Sequence of chain 1.C:
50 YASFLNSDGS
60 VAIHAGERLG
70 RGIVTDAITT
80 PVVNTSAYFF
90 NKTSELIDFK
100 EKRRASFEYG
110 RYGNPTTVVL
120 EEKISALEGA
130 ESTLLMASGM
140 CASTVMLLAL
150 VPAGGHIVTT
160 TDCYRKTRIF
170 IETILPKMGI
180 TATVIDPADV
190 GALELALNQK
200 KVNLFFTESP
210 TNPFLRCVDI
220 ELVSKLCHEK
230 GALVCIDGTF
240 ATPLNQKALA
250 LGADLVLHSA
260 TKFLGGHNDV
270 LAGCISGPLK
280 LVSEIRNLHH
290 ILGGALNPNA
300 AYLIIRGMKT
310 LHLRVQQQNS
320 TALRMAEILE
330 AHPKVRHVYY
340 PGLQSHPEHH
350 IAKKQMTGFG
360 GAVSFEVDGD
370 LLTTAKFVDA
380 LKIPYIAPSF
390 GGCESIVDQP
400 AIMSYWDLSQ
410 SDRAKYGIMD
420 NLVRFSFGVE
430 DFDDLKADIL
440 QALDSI

This protein binds this small molecule.
Small molecule (SMILES): Cc1ncc(COP(=O)(O)O)c(C/N=C(\C=C\CP(=O)(O)O)C(=O)O)c1O

Sequence of chain 1.A:
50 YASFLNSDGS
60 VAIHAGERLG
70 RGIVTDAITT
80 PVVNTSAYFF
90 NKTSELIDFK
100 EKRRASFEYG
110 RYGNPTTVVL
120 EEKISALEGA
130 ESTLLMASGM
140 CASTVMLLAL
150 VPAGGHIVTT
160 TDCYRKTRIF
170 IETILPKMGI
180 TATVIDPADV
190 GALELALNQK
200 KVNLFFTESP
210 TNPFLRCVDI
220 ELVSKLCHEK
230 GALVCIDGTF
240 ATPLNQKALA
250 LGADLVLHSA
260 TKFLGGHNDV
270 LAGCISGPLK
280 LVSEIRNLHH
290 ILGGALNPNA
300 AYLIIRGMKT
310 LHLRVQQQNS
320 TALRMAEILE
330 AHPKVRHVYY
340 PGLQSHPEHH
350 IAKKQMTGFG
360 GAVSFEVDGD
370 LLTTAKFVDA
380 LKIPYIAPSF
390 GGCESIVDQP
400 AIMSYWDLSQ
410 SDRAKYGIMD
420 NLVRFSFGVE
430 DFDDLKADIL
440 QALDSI

Binding-site contacts:
Ligand atom O3B contacts residue ARG423 of chain 1.C at 3.2 Å (salt-bridge).
Ligand atom OP3 contacts residue GLY138 of chain 1.C at 3.1 Å (h-bond).
Ligand atom N4A contacts residue LYS261 of chain 1.C at 3.4 Å (salt-bridge).
Ligand atom C5A contacts residue MET139 of chain 1.C at 3.6 Å (hydrophobic).
Ligand atom C2A contacts residue GLU207 of chain 1.C at 3.3 Å.
Ligand atom OG3 contacts residue SER403 of chain 1.C at 3.5 Å (h-bond).
Ligand atom O2B contacts residue ARG423 of chain 1.C at 2.9 Å (salt-bridge).
Ligand atom OP1 contacts residue GLY138 of chain 1.C at 2.9 Å (h-bond).
Ligand atom OG1 contacts residue SER403 of chain 1.C at 3.7 Å.
Ligand atom OP3 contacts residue SER137 of chain 1.C at 3.2 Å (h-bond).
Ligand atom O3B contacts residue SER388 of chain 1.C at 3.1 Å (h-bond).
Ligand atom C2A contacts residue ASP236 of chain 1.C at 3.6 Å.
Ligand atom C5A contacts residue ARG110 of chain 1.A at 3.5 Å.
Ligand atom CEI contacts residue TYR111 of chain 1.A at 3.5 Å (hydrophobic).
Ligand atom O2B contacts residue PHE389 of chain 1.C at 2.9 Å.
Ligand atom C4 contacts residue TYR163 of chain 1.C at 3.7 Å (hydrophobic).
Ligand atom P contacts residue TYR108 of chain 1.A at 3.7 Å.
Ligand atom OP2 contacts residue ARG110 of chain 1.A at 2.7 Å (salt-bridge).
Ligand atom CGI contacts residue TYR163 of chain 1.C at 3.0 Å (hydrophobic).
Ligand atom OP4 contacts residue SER258 of chain 1.C at 3.2 Å (h-bond).
Ligand atom OG2 contacts residue GLU107 of chain 1.A at 2.7 Å (salt-bridge).
Ligand atom P contacts residue GLY138 of chain 1.C at 3.3 Å.
Ligand atom OP4 contacts residue GLY138 of chain 1.C at 3.2 Å.
Ligand atom OP3 contacts residue MET139 of chain 1.C at 2.7 Å (h-bond).
Ligand atom P contacts residue MET139 of chain 1.C at 3.7 Å.
Ligand atom PG contacts residue TYR111 of chain 1.A at 3.7 Å.
Ligand atom N1 contacts residue ASP236 of chain 1.C at 2.9 Å (salt-bridge).
Ligand atom CBC contacts residue ARG423 of chain 1.C at 3.5 Å.
Ligand atom OP4 contacts residue MET139 of chain 1.C at 3.4 Å (h-bond).
Ligand atom OP1 contacts residue SER258 of chain 1.C at 2.8 Å (h-bond).
Ligand atom CAI contacts residue LYS261 of chain 1.C at 3.3 Å.
Ligand atom CBI contacts residue TYR163 of chain 1.C at 3.7 Å (hydrophobic).
Ligand atom OP3 contacts residue ARG110 of chain 1.A at 2.9 Å (salt-bridge).
Ligand atom OG2 contacts residue TYR111 of chain 1.A at 3.1 Å.
Ligand atom P contacts residue ARG110 of chain 1.A at 3.3 Å.
Ligand atom OP2 contacts residue TYR108 of chain 1.A at 2.5 Å (h-bond).
Ligand atom P contacts residue SER258 of chain 1.C at 3.5 Å.
Ligand atom CBC contacts residue LYS261 of chain 1.C at 3.6 Å.
Ligand atom OP1 contacts residue THR260 of chain 1.C at 2.7 Å (h-bond).
Ligand atom CEI contacts residue TYR163 of chain 1.C at 3.1 Å (hydrophobic).